Binding-site contacts:
Ligand atom O2B contacts residue GLY523 of chain 1.K at 2.4 Å (h-bond).
Ligand atom O2G contacts residue GLY521 of chain 1.K at 3.3 Å.
Ligand atom N7 contacts residue GLY523 of chain 1.K at 3.4 Å (h-bond).
Ligand atom PB contacts residue GLY523 of chain 1.K at 3.5 Å.
Ligand atom O2B contacts residue CYS522 of chain 1.K at 2.5 Å (h-bond).
Ligand atom O2A contacts residue GLY523 of chain 1.K at 3.4 Å.
Ligand atom C8 contacts residue GLY523 of chain 1.K at 3.8 Å.
Ligand atom C2 contacts residue ILE656 of chain 1.K at 3.6 Å (hydrophobic).
Ligand atom O3A contacts residue CYS522 of chain 1.K at 3.8 Å.
Ligand atom PB contacts residue LYS524 of chain 1.K at 3.4 Å.
Ligand atom O1B contacts residue LYS524 of chain 1.K at 2.9 Å (salt-bridge).
Ligand atom C4 contacts residue LEU526 of chain 1.K at 3.5 Å (hydrophobic).
Ligand atom O1A contacts residue THR525 of chain 1.K at 3.3 Å (h-bond).
Ligand atom O2B contacts residue GLY521 of chain 1.K at 3.4 Å.
Ligand atom C6 contacts residue ILE656 of chain 1.K at 3.6 Å (hydrophobic).
Ligand atom O4' contacts residue GLY684 of chain 1.K at 3.5 Å.
Ligand atom S1G contacts residue ASN624 of chain 1.K at 3.8 Å.
Ligand atom PB contacts residue CYS522 of chain 1.K at 3.7 Å.
Ligand atom O3A contacts residue GLY521 of chain 1.K at 3.6 Å.
Ligand atom O1B contacts residue THR525 of chain 1.K at 3.0 Å (h-bond).
Ligand atom N1 contacts residue ASP478 of chain 1.K at 3.3 Å (salt-bridge).
Ligand atom N7 contacts residue CYS522 of chain 1.K at 3.2 Å (h-bond).
Ligand atom O2A contacts residue LYS524 of chain 1.K at 3.6 Å.
Ligand atom O3B contacts residue GLY521 of chain 1.K at 3.2 Å (h-bond).
Ligand atom PG contacts residue GLY521 of chain 1.K at 3.8 Å.
Ligand atom O2A contacts residue THR525 of chain 1.K at 3.4 Å (h-bond).
Ligand atom N1 contacts residue ILE656 of chain 1.K at 3.4 Å.
Ligand atom O2A contacts residue LEU526 of chain 1.K at 3.5 Å (h-bond).
Ligand atom N6 contacts residue ILE479 of chain 1.K at 3.5 Å.
Ligand atom N1 contacts residue GLY480 of chain 1.K at 3.7 Å.
Ligand atom O3B contacts residue LYS524 of chain 1.K at 3.2 Å (salt-bridge).
Ligand atom C2 contacts residue LEU526 of chain 1.K at 3.7 Å (hydrophobic).
Ligand atom C8 contacts residue GLY684 of chain 1.K at 3.8 Å.
Ligand atom O2B contacts residue LYS524 of chain 1.K at 3.0 Å (salt-bridge).
Ligand atom N1 contacts residue ILE479 of chain 1.K at 3.5 Å.
Ligand atom N3 contacts residue LEU526 of chain 1.K at 3.4 Å.
Ligand atom O4' contacts residue ALA685 of chain 1.K at 3.7 Å.
Ligand atom C2 contacts residue ASP478 of chain 1.K at 3.2 Å.
Ligand atom O3A contacts residue GLY523 of chain 1.K at 3.5 Å (h-bond).
Ligand atom C2' contacts residue LEU526 of chain 1.K at 3.8 Å (hydrophobic).

Sequence of chain 1.K:
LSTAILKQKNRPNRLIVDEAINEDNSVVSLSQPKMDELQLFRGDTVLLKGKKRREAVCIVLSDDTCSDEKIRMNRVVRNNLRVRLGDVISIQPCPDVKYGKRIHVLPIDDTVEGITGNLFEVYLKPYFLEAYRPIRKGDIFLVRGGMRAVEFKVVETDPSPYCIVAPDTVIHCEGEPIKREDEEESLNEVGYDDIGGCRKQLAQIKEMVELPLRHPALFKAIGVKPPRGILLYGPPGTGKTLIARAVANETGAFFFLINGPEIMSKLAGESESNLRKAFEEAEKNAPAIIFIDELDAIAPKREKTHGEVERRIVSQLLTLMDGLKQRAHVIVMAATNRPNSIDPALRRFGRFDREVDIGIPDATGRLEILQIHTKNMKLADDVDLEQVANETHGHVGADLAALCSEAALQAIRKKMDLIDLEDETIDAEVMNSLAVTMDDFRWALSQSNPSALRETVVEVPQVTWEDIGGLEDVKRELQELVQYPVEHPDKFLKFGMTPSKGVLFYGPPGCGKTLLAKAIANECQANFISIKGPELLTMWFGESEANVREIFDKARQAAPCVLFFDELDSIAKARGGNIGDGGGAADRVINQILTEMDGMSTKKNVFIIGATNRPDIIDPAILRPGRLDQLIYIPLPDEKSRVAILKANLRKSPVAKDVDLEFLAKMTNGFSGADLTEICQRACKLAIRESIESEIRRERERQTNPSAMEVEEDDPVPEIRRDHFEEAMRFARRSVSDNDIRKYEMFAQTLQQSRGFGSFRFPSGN

This small molecule binds to this protein.
Small molecule (SMILES): Nc1ncnc2c1ncn2[C@@H]1O[C@H](COP(=O)(O)OP(=O)(O)OP(O)(O)=S)[C@@H](O)[C@H]1O